A small-molecule ligand and the protein it binds are described below.
Small molecule (SMILES): CC(=O)N[C@@H]1[C@@H](O)[C@H](O)[C@@H](CO)O[C@H]1O

Binding-site contacts:
Ligand atom C7 contacts residue PHE333 of chain 1.B at 3.5 Å (hydrophobic).
Ligand atom C1 contacts residue ASN334 of chain 1.B at 1.4 Å.
Ligand atom C8 contacts residue PHE333 of chain 1.B at 3.4 Å (hydrophobic).
Ligand atom O7 contacts residue PHE333 of chain 1.B at 3.5 Å (h-bond).
Ligand atom O5 contacts residue ASN334 of chain 1.B at 2.4 Å (h-bond).
Ligand atom C7 contacts residue ASN334 of chain 1.B at 4.0 Å.
Ligand atom C8 contacts residue PHE365 of chain 1.B at 3.5 Å (hydrophobic).
Ligand atom C5 contacts residue ASN334 of chain 1.B at 3.6 Å.
Ligand atom N2 contacts residue ASN334 of chain 1.B at 3.0 Å (h-bond).
Ligand atom O7 contacts residue PHE365 of chain 1.B at 4.4 Å.
Ligand atom O3 contacts residue SER364 of chain 1.B at 4.3 Å.
Ligand atom C4 contacts residue ASN334 of chain 1.B at 4.3 Å.
Ligand atom N2 contacts residue PHE333 of chain 1.B at 4.1 Å.
Ligand atom C3 contacts residue ASN334 of chain 1.B at 3.9 Å.
Ligand atom C2 contacts residue ASN334 of chain 1.B at 2.6 Å.

Sequence of chain 1.B:
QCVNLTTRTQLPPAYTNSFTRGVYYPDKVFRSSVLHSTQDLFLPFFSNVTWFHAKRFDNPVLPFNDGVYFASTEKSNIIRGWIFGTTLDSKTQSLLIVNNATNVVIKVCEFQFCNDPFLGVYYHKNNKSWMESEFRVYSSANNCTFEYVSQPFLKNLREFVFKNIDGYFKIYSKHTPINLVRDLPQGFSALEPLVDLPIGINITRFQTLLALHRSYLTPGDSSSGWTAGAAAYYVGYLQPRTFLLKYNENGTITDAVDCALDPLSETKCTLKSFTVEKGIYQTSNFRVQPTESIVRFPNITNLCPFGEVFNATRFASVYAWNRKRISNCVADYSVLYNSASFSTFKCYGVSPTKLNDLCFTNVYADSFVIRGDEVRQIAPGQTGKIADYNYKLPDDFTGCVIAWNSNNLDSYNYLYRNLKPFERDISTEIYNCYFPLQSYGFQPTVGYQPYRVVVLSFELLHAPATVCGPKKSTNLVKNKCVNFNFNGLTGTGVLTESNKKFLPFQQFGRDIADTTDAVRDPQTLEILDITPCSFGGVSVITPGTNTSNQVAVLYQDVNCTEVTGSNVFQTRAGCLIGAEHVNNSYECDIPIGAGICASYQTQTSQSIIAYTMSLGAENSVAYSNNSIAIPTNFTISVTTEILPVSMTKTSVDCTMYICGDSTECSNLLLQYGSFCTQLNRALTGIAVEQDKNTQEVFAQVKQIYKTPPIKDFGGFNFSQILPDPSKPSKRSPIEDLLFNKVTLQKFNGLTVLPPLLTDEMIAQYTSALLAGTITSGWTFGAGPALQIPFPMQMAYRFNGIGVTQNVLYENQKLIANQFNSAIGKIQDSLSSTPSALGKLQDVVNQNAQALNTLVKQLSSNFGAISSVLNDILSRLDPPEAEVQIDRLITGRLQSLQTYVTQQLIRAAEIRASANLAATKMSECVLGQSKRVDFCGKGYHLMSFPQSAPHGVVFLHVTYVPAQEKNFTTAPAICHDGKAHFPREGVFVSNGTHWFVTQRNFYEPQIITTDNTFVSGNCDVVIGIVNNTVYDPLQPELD